This protein binds this small molecule.
Small molecule (SMILES): CC(=O)N[C@H]1[C@H](O[C@H]2[C@H](O)[C@@H](NC(C)=O)CO[C@@H]2CO)O[C@H](CO)[C@@H](O[C@@H]2O[C@H](CO[C@H]3O[C@H](CO)[C@@H](O)[C@H](O)[C@@H]3O)[C@@H](O)[C@H](O)[C@@H]2O)[C@@H]1O

Sequence of chain 1.B:
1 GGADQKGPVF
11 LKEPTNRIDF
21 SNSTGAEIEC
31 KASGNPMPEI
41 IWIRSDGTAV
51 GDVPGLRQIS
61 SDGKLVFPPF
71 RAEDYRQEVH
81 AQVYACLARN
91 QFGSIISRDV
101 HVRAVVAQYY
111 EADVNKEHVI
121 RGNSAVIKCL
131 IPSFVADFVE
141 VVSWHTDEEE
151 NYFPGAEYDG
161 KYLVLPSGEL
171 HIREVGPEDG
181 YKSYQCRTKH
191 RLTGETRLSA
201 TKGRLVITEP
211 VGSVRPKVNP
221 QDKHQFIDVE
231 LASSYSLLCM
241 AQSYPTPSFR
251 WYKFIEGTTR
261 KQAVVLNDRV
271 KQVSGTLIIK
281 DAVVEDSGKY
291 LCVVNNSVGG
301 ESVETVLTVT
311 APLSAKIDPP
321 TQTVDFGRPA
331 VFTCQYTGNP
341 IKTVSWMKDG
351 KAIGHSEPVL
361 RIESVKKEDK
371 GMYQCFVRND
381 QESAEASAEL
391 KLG

Binding-site contacts:
Ligand atom C1 contacts residue ASN22 of chain 1.B at 1.4 Å.
Ligand atom O7 contacts residue TYR109 of chain 1.B at 3.5 Å.
Ligand atom C4 contacts residue ASN22 of chain 1.B at 4.3 Å.
Ligand atom O5 contacts residue ALA72 of chain 1.B at 4.0 Å.
Ligand atom C7 contacts residue SER23 of chain 1.B at 4.1 Å.
Ligand atom C7 contacts residue TYR109 of chain 1.B at 3.5 Å (hydrophobic).
Ligand atom O7 contacts residue PHE70 of chain 1.B at 3.3 Å (h-bond).
Ligand atom C6 contacts residue VAL106 of chain 1.B at 4.0 Å (hydrophobic).
Ligand atom C7 contacts residue ARG71 of chain 1.B at 4.2 Å.
Ligand atom N2 contacts residue PHE70 of chain 1.B at 3.5 Å (h-bond).
Ligand atom O3 contacts residue TYR109 of chain 1.B at 2.7 Å (h-bond).
Ligand atom C3 contacts residue ASN22 of chain 1.B at 3.8 Å.
Ligand atom C6 contacts residue ALA107 of chain 1.B at 3.3 Å (hydrophobic).
Ligand atom N2 contacts residue ASN22 of chain 1.B at 2.8 Å (h-bond).
Ligand atom C3 contacts residue TYR109 of chain 1.B at 3.8 Å (hydrophobic).
Ligand atom C8 contacts residue PRO69 of chain 1.B at 4.0 Å (hydrophobic).
Ligand atom C3 contacts residue SER23 of chain 1.B at 3.6 Å.
Ligand atom O6 contacts residue ALA72 of chain 1.B at 3.4 Å.
Ligand atom O5 contacts residue ASN22 of chain 1.B at 2.4 Å (h-bond).
Ligand atom O7 contacts residue GLN108 of chain 1.B at 4.3 Å.
Ligand atom O5 contacts residue VAL106 of chain 1.B at 3.9 Å.
Ligand atom C8 contacts residue ASN22 of chain 1.B at 3.8 Å.
Ligand atom C5 contacts residue ASN22 of chain 1.B at 3.6 Å.
Ligand atom C2 contacts residue ASN22 of chain 1.B at 2.5 Å.
Ligand atom N2 contacts residue SER23 of chain 1.B at 3.0 Å (h-bond).
Ligand atom C2 contacts residue TYR109 of chain 1.B at 3.9 Å (hydrophobic).
Ligand atom C8 contacts residue PHE70 of chain 1.B at 3.9 Å (hydrophobic).
Ligand atom N2 contacts residue TYR109 of chain 1.B at 3.5 Å.
Ligand atom O7 contacts residue ALA107 of chain 1.B at 4.0 Å.
Ligand atom C5 contacts residue ALA107 of chain 1.B at 4.0 Å (hydrophobic).
Ligand atom C1 contacts residue PHE70 of chain 1.B at 3.7 Å (hydrophobic).
Ligand atom C1 contacts residue SER23 of chain 1.B at 3.4 Å.
Ligand atom C8 contacts residue TYR109 of chain 1.B at 3.8 Å (hydrophobic).
Ligand atom C2 contacts residue PHE70 of chain 1.B at 3.8 Å (hydrophobic).
Ligand atom C7 contacts residue ASN22 of chain 1.B at 3.7 Å.
Ligand atom O7 contacts residue ASN22 of chain 1.B at 4.1 Å.
Ligand atom C2 contacts residue SER23 of chain 1.B at 3.5 Å.
Ligand atom C7 contacts residue PHE70 of chain 1.B at 3.3 Å (hydrophobic).
Ligand atom O7 contacts residue ARG71 of chain 1.B at 3.4 Å.
Ligand atom C8 contacts residue SER23 of chain 1.B at 3.9 Å.